The protein below binds the small molecule below.
Small molecule (SMILES): CC(=O)N[C@@H]1[C@@H](O)[C@H](O)[C@@H](CO)O[C@H]1O

Sequence of chain 1.B:
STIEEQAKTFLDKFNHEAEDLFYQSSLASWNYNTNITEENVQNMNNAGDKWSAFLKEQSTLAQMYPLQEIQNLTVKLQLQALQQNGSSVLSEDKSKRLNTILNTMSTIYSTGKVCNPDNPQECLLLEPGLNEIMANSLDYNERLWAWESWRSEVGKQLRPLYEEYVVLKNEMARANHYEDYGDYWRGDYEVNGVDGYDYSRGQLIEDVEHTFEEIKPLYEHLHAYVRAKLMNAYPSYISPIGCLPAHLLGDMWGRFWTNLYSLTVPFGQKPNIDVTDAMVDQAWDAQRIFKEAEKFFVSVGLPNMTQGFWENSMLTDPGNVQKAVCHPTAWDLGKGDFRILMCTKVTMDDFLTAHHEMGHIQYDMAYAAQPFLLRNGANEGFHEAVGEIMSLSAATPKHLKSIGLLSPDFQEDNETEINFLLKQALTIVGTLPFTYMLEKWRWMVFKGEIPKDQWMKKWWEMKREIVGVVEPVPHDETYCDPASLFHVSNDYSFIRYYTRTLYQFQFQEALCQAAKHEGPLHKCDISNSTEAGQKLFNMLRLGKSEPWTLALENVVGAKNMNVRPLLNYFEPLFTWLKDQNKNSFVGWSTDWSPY

Binding-site contacts:
Ligand atom C5 contacts residue ASN322 of chain 1.B at 3.7 Å.
Ligand atom N2 contacts residue ASN322 of chain 1.B at 2.9 Å (h-bond).
Ligand atom C8 contacts residue ASN322 of chain 1.B at 4.4 Å.
Ligand atom C3 contacts residue ASN322 of chain 1.B at 3.8 Å.
Ligand atom C4 contacts residue ASN322 of chain 1.B at 4.2 Å.
Ligand atom C7 contacts residue ASN322 of chain 1.B at 3.2 Å.
Ligand atom C1 contacts residue ASN322 of chain 1.B at 1.4 Å.
Ligand atom C6 contacts residue LYS309 of chain 1.B at 4.3 Å.
Ligand atom O7 contacts residue ASN322 of chain 1.B at 3.2 Å (h-bond).
Ligand atom C2 contacts residue ASN322 of chain 1.B at 2.5 Å.
Ligand atom O5 contacts residue ASN322 of chain 1.B at 2.4 Å (h-bond).